This protein binds this small molecule.
Small molecule (SMILES): [H]/N=C(\CCSCC)NCCC[C@H](N)C(=O)O

Binding-site contacts:
Ligand atom C2 contacts residue TRP291 of chain 1.B at 3.7 Å (hydrophobic).
Ligand atom C5 contacts residue HEM1 of chain 1.H at 3.4 Å.
Ligand atom CB contacts residue GLN182 of chain 1.B at 3.6 Å.
Ligand atom NH contacts residue GLU296 of chain 1.B at 2.5 Å (salt-bridge).
Ligand atom NH contacts residue TRP291 of chain 1.B at 2.8 Å (h-bond).
Ligand atom OA1 contacts residue TYR292 of chain 1.B at 2.7 Å (h-bond).
Ligand atom CB contacts residue TYR292 of chain 1.B at 3.9 Å (hydrophobic).
Ligand atom CG contacts residue HEM1 of chain 1.H at 3.9 Å.
Ligand atom C6 contacts residue VAL271 of chain 1.B at 3.8 Å (hydrophobic).
Ligand atom OA1 contacts residue TYR266 of chain 1.B at 3.5 Å (h-bond).
Ligand atom C contacts residue ASP301 of chain 1.B at 3.3 Å.
Ligand atom C6 contacts residue PHE288 of chain 1.B at 3.5 Å (hydrophobic).
Ligand atom NE contacts residue PRO269 of chain 1.B at 3.9 Å.
Ligand atom OA2 contacts residue TYR292 of chain 1.B at 3.4 Å.
Ligand atom C3 contacts residue HEM1 of chain 1.H at 2.9 Å.
Ligand atom OA1 contacts residue GLN182 of chain 1.B at 3.0 Å (h-bond).
Ligand atom S4 contacts residue HEM1 of chain 1.H at 2.5 Å.
Ligand atom NH contacts residue MET293 of chain 1.B at 3.9 Å.
Ligand atom C5 contacts residue PHE288 of chain 1.B at 3.3 Å (hydrophobic).
Ligand atom C1 contacts residue PRO269 of chain 1.B at 3.8 Å (hydrophobic).
Ligand atom NE contacts residue GLU296 of chain 1.B at 2.7 Å (salt-bridge).
Ligand atom C contacts residue GLN182 of chain 1.B at 3.6 Å.
Ligand atom CA contacts residue GLU296 of chain 1.B at 3.6 Å.
Ligand atom N contacts residue GLU296 of chain 1.B at 2.9 Å (salt-bridge).
Ligand atom CD contacts residue VAL271 of chain 1.B at 3.9 Å (hydrophobic).
Ligand atom N contacts residue HEM1 of chain 1.H at 3.0 Å (h-bond).
Ligand atom C1 contacts residue TRP291 of chain 1.B at 3.7 Å (hydrophobic).
Ligand atom CA contacts residue GLN182 of chain 1.B at 3.4 Å.
Ligand atom CD contacts residue GLU296 of chain 1.B at 3.6 Å.
Ligand atom CG contacts residue GLU296 of chain 1.B at 3.4 Å.
Ligand atom OA1 contacts residue ASP301 of chain 1.B at 3.4 Å (salt-bridge).
Ligand atom C1 contacts residue GLU296 of chain 1.B at 3.4 Å.
Ligand atom OA2 contacts residue ASP301 of chain 1.B at 2.5 Å (salt-bridge).
Ligand atom NH contacts residue TYR292 of chain 1.B at 3.7 Å.
Ligand atom C contacts residue TYR292 of chain 1.B at 3.4 Å (hydrophobic).
Ligand atom C2 contacts residue PRO269 of chain 1.B at 3.5 Å (hydrophobic).
Ligand atom NH contacts residue HEM1 of chain 1.H at 3.8 Å.
Ligand atom C6 contacts residue PRO269 of chain 1.B at 3.9 Å (hydrophobic).
Ligand atom CB contacts residue GLU296 of chain 1.B at 3.2 Å.
Ligand atom OA2 contacts residue GLU296 of chain 1.B at 3.5 Å.

Sequence of chain 1.B:
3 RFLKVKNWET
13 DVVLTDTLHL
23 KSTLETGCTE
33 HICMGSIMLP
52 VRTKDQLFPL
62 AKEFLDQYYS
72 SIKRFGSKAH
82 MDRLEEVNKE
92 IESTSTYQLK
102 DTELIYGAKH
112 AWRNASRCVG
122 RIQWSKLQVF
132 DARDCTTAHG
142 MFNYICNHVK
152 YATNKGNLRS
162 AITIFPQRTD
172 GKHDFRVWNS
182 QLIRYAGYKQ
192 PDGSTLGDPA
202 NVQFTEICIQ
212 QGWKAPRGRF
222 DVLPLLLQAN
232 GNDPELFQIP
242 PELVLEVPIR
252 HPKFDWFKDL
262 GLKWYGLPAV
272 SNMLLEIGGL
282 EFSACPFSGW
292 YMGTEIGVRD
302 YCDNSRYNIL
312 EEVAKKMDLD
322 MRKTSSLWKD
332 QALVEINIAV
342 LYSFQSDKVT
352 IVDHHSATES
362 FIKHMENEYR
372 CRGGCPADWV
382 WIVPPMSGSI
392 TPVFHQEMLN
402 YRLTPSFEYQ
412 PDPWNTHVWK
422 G